Sequence of chain 43.C:
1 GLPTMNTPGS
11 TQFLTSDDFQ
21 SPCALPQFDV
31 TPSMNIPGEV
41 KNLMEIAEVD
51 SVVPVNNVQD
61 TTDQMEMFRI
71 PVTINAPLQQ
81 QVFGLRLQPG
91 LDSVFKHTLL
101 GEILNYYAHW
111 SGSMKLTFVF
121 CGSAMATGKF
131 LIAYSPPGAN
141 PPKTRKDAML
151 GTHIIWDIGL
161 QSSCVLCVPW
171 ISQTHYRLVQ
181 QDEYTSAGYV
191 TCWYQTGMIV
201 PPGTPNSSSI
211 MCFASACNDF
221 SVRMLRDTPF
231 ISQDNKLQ

Binding-site contacts:
Ligand atom C4A contacts residue LEU14 of chain 43.C at 4.0 Å (hydrophobic).
Ligand atom C4C contacts residue MET117 of chain 42.A at 3.9 Å (hydrophobic).
Ligand atom C5A contacts residue ILE170 of chain 42.A at 3.8 Å (hydrophobic).
Ligand atom O1A contacts residue PHE121 of chain 42.A at 4.0 Å.
Ligand atom O1 contacts residue W711 of chain 42.F at 3.7 Å.
Ligand atom C2A contacts residue TYR146 of chain 42.A at 3.7 Å (hydrophobic).
Ligand atom C4B contacts residue ILE183 of chain 42.A at 4.0 Å (hydrophobic).
Ligand atom C2A contacts residue MET181 of chain 42.A at 3.7 Å (hydrophobic).
Ligand atom C3B contacts residue ILE219 of chain 42.A at 3.8 Å (hydrophobic).
Ligand atom C5A contacts residue ILE144 of chain 42.A at 3.7 Å (hydrophobic).
Ligand atom C6C contacts residue ILE186 of chain 42.A at 3.9 Å (hydrophobic).
Ligand atom O1B contacts residue ILE95 of chain 42.A at 3.6 Å.
Ligand atom N3A contacts residue ALA24 of chain 42.C at 3.8 Å.
Ligand atom C5A contacts residue PRO168 of chain 42.A at 4.0 Å (hydrophobic).
Ligand atom C4A contacts residue ALA24 of chain 42.C at 4.0 Å (hydrophobic).
Ligand atom C5B contacts residue TYR146 of chain 42.A at 3.4 Å (hydrophobic).
Ligand atom N2 contacts residue THR97 of chain 42.A at 3.7 Å.
Ligand atom C3C contacts residue LEU216 of chain 42.A at 3.7 Å (hydrophobic).
Ligand atom C2C contacts residue THR97 of chain 42.A at 3.9 Å.
Ligand atom N3A contacts residue MET181 of chain 42.A at 3.3 Å.
Ligand atom C4A contacts residue MET181 of chain 42.A at 3.6 Å (hydrophobic).
Ligand atom C1C contacts residue THR97 of chain 42.A at 3.9 Å.
Ligand atom C4 contacts residue TYR192 of chain 42.A at 3.5 Å (hydrophobic).
Ligand atom C31 contacts residue ASN214 of chain 42.A at 3.3 Å.
Ligand atom C6B contacts residue TYR146 of chain 42.A at 3.8 Å (hydrophobic).
Ligand atom C1C contacts residue PHE115 of chain 42.A at 3.9 Å (hydrophobic).
Ligand atom C6B contacts residue ILE183 of chain 42.A at 3.6 Å (hydrophobic).
Ligand atom C31 contacts residue LEU216 of chain 42.A at 3.4 Å (hydrophobic).
Ligand atom N2 contacts residue W711 of chain 42.F at 2.9 Å.
Ligand atom C31 contacts residue W711 of chain 42.F at 3.0 Å.
Ligand atom N3A contacts residue TYR146 of chain 42.A at 4.0 Å.
Ligand atom C2B contacts residue ILE219 of chain 42.A at 3.8 Å (hydrophobic).
Ligand atom C2C contacts residue LEU216 of chain 42.A at 3.7 Å (hydrophobic).
Ligand atom C3 contacts residue W711 of chain 42.F at 3.3 Å.
Ligand atom C4B contacts residue TYR146 of chain 42.A at 3.7 Å (hydrophobic).
Ligand atom C1B contacts residue ILE183 of chain 42.A at 4.0 Å (hydrophobic).
Ligand atom C4A contacts residue ILE170 of chain 42.A at 3.9 Å (hydrophobic).
Ligand atom C3C contacts residue TYR192 of chain 42.A at 4.0 Å (hydrophobic).
Ligand atom C5B contacts residue ILE183 of chain 42.A at 3.7 Å (hydrophobic).
Ligand atom O1 contacts residue THR97 of chain 42.A at 3.4 Å (h-bond).

Sequence of chain 42.C:
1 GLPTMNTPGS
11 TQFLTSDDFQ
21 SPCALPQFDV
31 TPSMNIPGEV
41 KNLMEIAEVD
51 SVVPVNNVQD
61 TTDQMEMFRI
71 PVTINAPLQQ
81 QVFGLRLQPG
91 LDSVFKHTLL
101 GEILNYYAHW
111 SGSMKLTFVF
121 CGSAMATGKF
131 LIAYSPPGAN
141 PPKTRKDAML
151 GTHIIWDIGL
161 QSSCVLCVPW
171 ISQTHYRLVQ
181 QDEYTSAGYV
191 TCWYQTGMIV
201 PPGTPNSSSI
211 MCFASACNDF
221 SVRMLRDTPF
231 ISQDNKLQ

Sequence of chain 42.A:
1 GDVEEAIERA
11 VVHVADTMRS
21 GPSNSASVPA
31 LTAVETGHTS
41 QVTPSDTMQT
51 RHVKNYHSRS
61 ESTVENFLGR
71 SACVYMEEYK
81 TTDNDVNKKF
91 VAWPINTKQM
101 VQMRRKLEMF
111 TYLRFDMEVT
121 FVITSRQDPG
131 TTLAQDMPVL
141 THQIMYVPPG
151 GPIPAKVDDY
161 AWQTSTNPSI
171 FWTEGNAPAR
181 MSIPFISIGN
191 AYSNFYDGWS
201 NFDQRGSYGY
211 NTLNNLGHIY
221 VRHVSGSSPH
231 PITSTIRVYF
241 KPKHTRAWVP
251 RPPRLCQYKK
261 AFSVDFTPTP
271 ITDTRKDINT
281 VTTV

This small molecule binds to this protein.
Small molecule (SMILES): Cc1cc(CCCCCCCOc2ccc(C3=NCCO3)cc2)on1